The protein below binds the small molecule below.
Small molecule (SMILES): O=C(Cc1cccs1)N[C@@H](Cn1cc(C(=O)O)nn1)B(O)O

Sequence of chain 1.A:
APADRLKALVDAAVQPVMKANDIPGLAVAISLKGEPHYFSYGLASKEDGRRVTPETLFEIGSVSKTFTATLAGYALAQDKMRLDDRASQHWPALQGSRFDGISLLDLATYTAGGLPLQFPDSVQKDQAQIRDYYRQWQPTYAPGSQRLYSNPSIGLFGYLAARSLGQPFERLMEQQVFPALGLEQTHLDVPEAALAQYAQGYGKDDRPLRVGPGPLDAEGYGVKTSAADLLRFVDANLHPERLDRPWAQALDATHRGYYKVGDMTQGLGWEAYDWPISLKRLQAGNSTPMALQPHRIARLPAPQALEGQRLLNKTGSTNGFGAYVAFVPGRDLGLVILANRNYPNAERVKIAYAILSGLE

Binding-site contacts:
Ligand atom C15 contacts residue THR346 of chain 1.A at 4.1 Å.
Ligand atom N10 contacts residue SER90 of chain 1.A at 3.1 Å (h-bond).
Ligand atom S24 contacts residue THR346 of chain 1.A at 3.9 Å.
Ligand atom C21 contacts residue ASN370 of chain 1.A at 3.9 Å.
Ligand atom O18 contacts residue ASN179 of chain 1.A at 2.8 Å (h-bond).
Ligand atom C8 contacts residue GLN146 of chain 1.A at 4.0 Å.
Ligand atom C15 contacts residue ASN347 of chain 1.A at 3.6 Å.
Ligand atom N10 contacts residue SER345 of chain 1.A at 3.0 Å (h-bond).
Ligand atom C11 contacts residue SER90 of chain 1.A at 4.1 Å.
Ligand atom O2 contacts residue GLY344 of chain 1.A at 3.4 Å.
Ligand atom C11 contacts residue GLN146 of chain 1.A at 3.9 Å.
Ligand atom O1 contacts residue TYR177 of chain 1.A at 2.6 Å (h-bond).
Ligand atom B1 contacts residue TYR177 of chain 1.A at 3.5 Å.
Ligand atom C14 contacts residue THR346 of chain 1.A at 3.9 Å.
Ligand atom B1 contacts residue SER90 of chain 1.A at 1.4 Å.
Ligand atom C16 contacts residue THR346 of chain 1.A at 4.0 Å.
Ligand atom O23 contacts residue ASN370 of chain 1.A at 3.0 Å (h-bond).
Ligand atom C19 contacts residue SER345 of chain 1.A at 3.9 Å.
Ligand atom C12 contacts residue TYR249 of chain 1.A at 3.5 Å (hydrophobic).
Ligand atom O23 contacts residue SER345 of chain 1.A at 4.0 Å.
Ligand atom O2 contacts residue SER345 of chain 1.A at 2.8 Å (h-bond).
Ligand atom C11 contacts residue ASN179 of chain 1.A at 3.8 Å.
Ligand atom O1 contacts residue LYS342 of chain 1.A at 4.1 Å.
Ligand atom C11 contacts residue SER345 of chain 1.A at 3.6 Å.
Ligand atom C12 contacts residue SER345 of chain 1.A at 3.1 Å.
Ligand atom O1 contacts residue SER90 of chain 1.A at 2.4 Å (h-bond).
Ligand atom B1 contacts residue LYS93 of chain 1.A at 3.9 Å.
Ligand atom C21 contacts residue SER345 of chain 1.A at 3.8 Å.
Ligand atom C8 contacts residue SER90 of chain 1.A at 3.8 Å.
Ligand atom C13 contacts residue SER345 of chain 1.A at 3.7 Å.
Ligand atom O2 contacts residue SER90 of chain 1.A at 2.4 Å (h-bond).
Ligand atom O22 contacts residue SER345 of chain 1.A at 4.0 Å.
Ligand atom O18 contacts residue GLN146 of chain 1.A at 2.9 Å (h-bond).
Ligand atom C7 contacts residue LYS93 of chain 1.A at 4.1 Å.
Ligand atom S24 contacts residue SER345 of chain 1.A at 3.9 Å.
Ligand atom O18 contacts residue TYR249 of chain 1.A at 3.8 Å.
Ligand atom C13 contacts residue THR346 of chain 1.A at 3.8 Å.
Ligand atom C7 contacts residue SER90 of chain 1.A at 2.5 Å.
Ligand atom C16 contacts residue ASN347 of chain 1.A at 3.3 Å.
Ligand atom C11 contacts residue TYR249 of chain 1.A at 4.0 Å (hydrophobic).